Sequence of chain 1.A:
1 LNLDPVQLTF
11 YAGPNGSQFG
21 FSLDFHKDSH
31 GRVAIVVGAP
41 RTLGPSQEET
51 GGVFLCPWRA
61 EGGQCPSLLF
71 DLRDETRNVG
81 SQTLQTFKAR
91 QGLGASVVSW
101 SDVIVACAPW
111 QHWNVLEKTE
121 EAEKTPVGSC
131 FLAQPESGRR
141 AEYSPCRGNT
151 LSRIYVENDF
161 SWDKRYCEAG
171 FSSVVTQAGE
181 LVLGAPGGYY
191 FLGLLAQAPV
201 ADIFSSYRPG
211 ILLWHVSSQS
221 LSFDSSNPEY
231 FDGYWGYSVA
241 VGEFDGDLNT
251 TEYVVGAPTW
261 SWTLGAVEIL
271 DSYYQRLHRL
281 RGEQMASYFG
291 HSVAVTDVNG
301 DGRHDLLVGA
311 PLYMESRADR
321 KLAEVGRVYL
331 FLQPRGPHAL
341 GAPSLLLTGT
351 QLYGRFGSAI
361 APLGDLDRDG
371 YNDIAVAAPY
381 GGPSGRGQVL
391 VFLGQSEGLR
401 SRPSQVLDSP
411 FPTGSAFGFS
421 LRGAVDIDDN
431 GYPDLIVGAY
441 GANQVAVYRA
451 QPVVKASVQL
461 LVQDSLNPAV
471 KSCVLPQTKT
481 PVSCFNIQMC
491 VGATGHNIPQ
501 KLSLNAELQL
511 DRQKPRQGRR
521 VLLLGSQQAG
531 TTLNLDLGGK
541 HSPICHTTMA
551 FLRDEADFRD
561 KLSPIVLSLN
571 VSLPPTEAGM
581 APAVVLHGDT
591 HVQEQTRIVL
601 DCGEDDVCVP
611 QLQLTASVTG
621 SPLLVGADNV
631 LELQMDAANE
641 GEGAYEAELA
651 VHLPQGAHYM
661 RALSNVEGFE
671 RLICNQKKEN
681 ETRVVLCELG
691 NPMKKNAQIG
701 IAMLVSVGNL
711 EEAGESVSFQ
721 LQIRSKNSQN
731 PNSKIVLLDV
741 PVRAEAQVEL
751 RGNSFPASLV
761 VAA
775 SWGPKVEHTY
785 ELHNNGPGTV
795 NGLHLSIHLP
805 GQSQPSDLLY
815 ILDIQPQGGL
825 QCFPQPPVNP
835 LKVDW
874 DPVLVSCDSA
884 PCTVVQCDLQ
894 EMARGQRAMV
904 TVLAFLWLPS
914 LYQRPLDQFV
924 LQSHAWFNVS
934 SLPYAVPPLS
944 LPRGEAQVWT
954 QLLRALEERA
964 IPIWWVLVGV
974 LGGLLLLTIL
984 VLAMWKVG

Binding-site contacts:
Ligand atom C1 contacts residue ASN931 of chain 1.A at 1.4 Å.
Ligand atom C6 contacts residue ASN931 of chain 1.A at 4.3 Å.
Ligand atom C8 contacts residue ASN931 of chain 1.A at 4.4 Å.
Ligand atom C5 contacts residue ASN931 of chain 1.A at 3.7 Å.
Ligand atom O5 contacts residue ASN931 of chain 1.A at 2.4 Å (h-bond).
Ligand atom C7 contacts residue TRP929 of chain 1.A at 3.9 Å (hydrophobic).
Ligand atom N2 contacts residue ASN931 of chain 1.A at 2.8 Å (h-bond).
Ligand atom C3 contacts residue ASN931 of chain 1.A at 3.8 Å.
Ligand atom C2 contacts residue ASN931 of chain 1.A at 2.5 Å.
Ligand atom C6 contacts residue HIS798 of chain 1.A at 4.3 Å.
Ligand atom C4 contacts residue ASN931 of chain 1.A at 4.3 Å.
Ligand atom O7 contacts residue ASN931 of chain 1.A at 3.3 Å (h-bond).
Ligand atom C8 contacts residue ARG946 of chain 1.A at 4.3 Å.
Ligand atom O7 contacts residue TRP929 of chain 1.A at 2.8 Å (h-bond).
Ligand atom C7 contacts residue ASN931 of chain 1.A at 3.2 Å.

A protein and the small-molecule ligand that binds it are described below.
Small molecule (SMILES): CC(=O)N[C@H]1[C@H](O[C@H]2[C@H](O)[C@@H](NC(C)=O)CO[C@@H]2CO)O[C@H](CO)[C@@H](O[C@@H]2O[C@H](CO)[C@@H](O)[C@H](O)[C@@H]2O)[C@@H]1O